Binding-site contacts:
Ligand atom O5 contacts residue LYS131 of chain 1.C at 3.5 Å (salt-bridge).
Ligand atom C4 contacts residue ASN122 of chain 1.C at 4.2 Å.
Ligand atom O6 contacts residue LYS131 of chain 1.C at 3.5 Å (salt-bridge).
Ligand atom N2 contacts residue ASN122 of chain 1.C at 2.9 Å (h-bond).
Ligand atom O5 contacts residue ASN122 of chain 1.C at 2.4 Å (h-bond).
Ligand atom C7 contacts residue ASN122 of chain 1.C at 3.5 Å.
Ligand atom C1 contacts residue LYS131 of chain 1.C at 3.9 Å.
Ligand atom C3 contacts residue ASN122 of chain 1.C at 3.8 Å.
Ligand atom C5 contacts residue ASN122 of chain 1.C at 3.6 Å.
Ligand atom C8 contacts residue ASN122 of chain 1.C at 4.1 Å.
Ligand atom C8 contacts residue SER120 of chain 1.C at 3.2 Å.
Ligand atom C6 contacts residue LYS131 of chain 1.C at 4.5 Å.
Ligand atom C1 contacts residue ASN122 of chain 1.C at 1.4 Å.
Ligand atom O7 contacts residue ASN122 of chain 1.C at 3.7 Å.
Ligand atom C2 contacts residue ASN122 of chain 1.C at 2.5 Å.
Ligand atom C8 contacts residue GLN100 of chain 1.C at 4.4 Å.
Ligand atom C8 contacts residue PHE121 of chain 1.C at 3.6 Å (hydrophobic).
Ligand atom C5 contacts residue LYS131 of chain 1.C at 4.2 Å.

A protein and the small-molecule ligand that binds it are described below.
Small molecule (SMILES): CC(=O)N[C@H]1[C@H](O[C@H]2[C@H](O)[C@@H](NC(C)=O)CO[C@@H]2CO)O[C@H](CO)[C@@H](O)[C@@H]1O

Sequence of chain 1.C:
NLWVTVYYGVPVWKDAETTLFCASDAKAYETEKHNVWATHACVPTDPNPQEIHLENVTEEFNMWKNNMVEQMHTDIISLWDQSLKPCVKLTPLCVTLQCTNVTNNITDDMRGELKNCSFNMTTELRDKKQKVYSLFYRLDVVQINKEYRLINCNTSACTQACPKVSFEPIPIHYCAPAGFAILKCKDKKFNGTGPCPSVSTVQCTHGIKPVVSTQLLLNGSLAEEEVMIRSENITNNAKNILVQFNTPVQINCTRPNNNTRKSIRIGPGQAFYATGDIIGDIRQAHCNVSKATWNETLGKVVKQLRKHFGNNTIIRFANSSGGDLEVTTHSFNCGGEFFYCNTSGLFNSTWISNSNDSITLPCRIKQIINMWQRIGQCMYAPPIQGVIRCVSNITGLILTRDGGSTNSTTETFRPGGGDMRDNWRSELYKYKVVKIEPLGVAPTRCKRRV